Sequence of chain 2.A:
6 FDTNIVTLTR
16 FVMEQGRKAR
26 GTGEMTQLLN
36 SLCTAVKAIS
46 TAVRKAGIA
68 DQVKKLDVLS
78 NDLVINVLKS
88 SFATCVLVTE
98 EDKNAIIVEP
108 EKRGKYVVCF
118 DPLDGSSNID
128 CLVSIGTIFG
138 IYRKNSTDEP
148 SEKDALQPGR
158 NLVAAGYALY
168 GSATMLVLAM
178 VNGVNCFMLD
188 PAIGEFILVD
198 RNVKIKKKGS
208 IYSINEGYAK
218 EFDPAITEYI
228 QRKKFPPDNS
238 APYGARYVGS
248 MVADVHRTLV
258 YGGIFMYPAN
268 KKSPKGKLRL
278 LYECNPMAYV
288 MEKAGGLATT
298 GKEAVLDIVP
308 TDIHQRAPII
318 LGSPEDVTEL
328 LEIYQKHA

This small molecule binds to this protein.
Small molecule (SMILES): O=P(O)(O)OC[C@H]1O[C@](O)(CO)[C@@H](O)[C@@H]1O

Binding-site contacts:
Ligand atom O1P contacts residue TYR215 of chain 2.A at 3.0 Å (h-bond).
Ligand atom O3 contacts residue LEU275 of chain 2.A at 3.6 Å.
Ligand atom O6 contacts residue ARG243 of chain 2.B at 3.6 Å.
Ligand atom P contacts residue LYS274 of chain 2.A at 3.6 Å.
Ligand atom C5 contacts residue GLY246 of chain 2.A at 3.6 Å.
Ligand atom C1 contacts residue MET248 of chain 2.A at 3.3 Å (hydrophobic).
Ligand atom O1 contacts residue SER247 of chain 2.A at 2.9 Å.
Ligand atom O1P contacts residue TYR264 of chain 2.A at 2.5 Å (h-bond).
Ligand atom O2P contacts residue TYR215 of chain 2.A at 3.3 Å (h-bond).
Ligand atom O6 contacts residue LYS274 of chain 2.A at 3.2 Å (salt-bridge).
Ligand atom O3P contacts residue ARG243 of chain 2.B at 3.4 Å (salt-bridge).
Ligand atom O1 contacts residue MET248 of chain 2.A at 2.4 Å (h-bond).
Ligand atom O3P contacts residue LYS274 of chain 2.A at 3.6 Å.
Ligand atom O2P contacts residue ASN212 of chain 2.A at 2.3 Å (h-bond).
Ligand atom O1P contacts residue LYS274 of chain 2.A at 3.3 Å (salt-bridge).
Ligand atom O1 contacts residue GLY246 of chain 2.A at 3.8 Å.
Ligand atom O1P contacts residue LYS269 of chain 2.A at 2.7 Å (salt-bridge).
Ligand atom C3 contacts residue MET248 of chain 2.A at 3.7 Å (hydrophobic).
Ligand atom O1 contacts residue ASP251 of chain 2.A at 3.8 Å.
Ligand atom O4 contacts residue GLY246 of chain 2.A at 3.7 Å.
Ligand atom O2P contacts residue TYR244 of chain 2.A at 4.0 Å.
Ligand atom O2 contacts residue TYR264 of chain 2.A at 3.7 Å.
Ligand atom C5 contacts residue LYS274 of chain 2.A at 3.0 Å.
Ligand atom O2P contacts residue ARG243 of chain 2.B at 3.5 Å (salt-bridge).
Ligand atom C2 contacts residue LEU275 of chain 2.A at 3.7 Å (hydrophobic).
Ligand atom P contacts residue TYR264 of chain 2.A at 3.9 Å.
Ligand atom O2 contacts residue LYS274 of chain 2.A at 3.9 Å.
Ligand atom O5 contacts residue TYR244 of chain 2.A at 3.7 Å.
Ligand atom P contacts residue TYR215 of chain 2.A at 3.5 Å.
Ligand atom O5 contacts residue LYS274 of chain 2.A at 3.9 Å.
Ligand atom C1 contacts residue PHE262 of chain 2.A at 4.0 Å (hydrophobic).
Ligand atom P contacts residue ASN212 of chain 2.A at 3.8 Å.
Ligand atom O6 contacts residue TYR244 of chain 2.A at 3.7 Å.
Ligand atom O2 contacts residue LEU275 of chain 2.A at 2.5 Å.
Ligand atom O3 contacts residue MET248 of chain 2.A at 3.7 Å.
Ligand atom O4 contacts residue LYS274 of chain 2.A at 3.7 Å.
Ligand atom P contacts residue ARG243 of chain 2.B at 3.8 Å.
Ligand atom O3 contacts residue ASP121 of chain 2.A at 3.3 Å (salt-bridge).
Ligand atom C6 contacts residue LYS274 of chain 2.A at 2.0 Å.
Ligand atom C4 contacts residue LYS274 of chain 2.A at 3.0 Å.

Sequence of chain 2.B:
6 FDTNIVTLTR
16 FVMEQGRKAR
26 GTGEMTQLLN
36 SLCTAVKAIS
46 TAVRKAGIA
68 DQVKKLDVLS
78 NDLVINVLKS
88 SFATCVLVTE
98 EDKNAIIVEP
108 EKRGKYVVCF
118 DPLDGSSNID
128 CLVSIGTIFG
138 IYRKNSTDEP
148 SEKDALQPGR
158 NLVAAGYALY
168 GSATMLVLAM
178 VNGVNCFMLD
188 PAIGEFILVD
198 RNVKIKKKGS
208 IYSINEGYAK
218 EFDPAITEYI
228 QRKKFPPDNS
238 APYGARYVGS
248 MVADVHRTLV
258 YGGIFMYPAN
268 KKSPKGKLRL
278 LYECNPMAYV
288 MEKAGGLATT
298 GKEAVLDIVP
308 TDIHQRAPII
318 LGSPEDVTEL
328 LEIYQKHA